Sequence of chain 1.B:
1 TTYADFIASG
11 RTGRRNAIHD

Sequence of chain 1.A:
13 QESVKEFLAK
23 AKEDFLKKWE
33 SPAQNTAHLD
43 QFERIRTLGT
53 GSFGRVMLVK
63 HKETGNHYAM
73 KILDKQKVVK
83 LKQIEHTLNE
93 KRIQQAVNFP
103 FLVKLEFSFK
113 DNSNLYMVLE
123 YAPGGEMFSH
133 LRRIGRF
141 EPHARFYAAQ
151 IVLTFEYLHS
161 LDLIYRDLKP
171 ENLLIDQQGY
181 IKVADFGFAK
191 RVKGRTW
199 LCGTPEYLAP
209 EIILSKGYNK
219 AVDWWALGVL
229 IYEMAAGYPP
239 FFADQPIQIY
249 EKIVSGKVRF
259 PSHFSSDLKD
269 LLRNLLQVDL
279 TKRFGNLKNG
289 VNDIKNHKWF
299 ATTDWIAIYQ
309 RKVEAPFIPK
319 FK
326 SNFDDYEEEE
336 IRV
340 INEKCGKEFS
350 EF

Binding-site contacts:
Ligand atom C2 contacts residue ALA124 of chain 1.A at 3.7 Å (hydrophobic).
Ligand atom CL5 contacts residue LEU121 of chain 1.A at 3.7 Å.
Ligand atom CAW contacts residue GLU171 of chain 1.A at 3.9 Å.
Ligand atom C6 contacts residue TYR123 of chain 1.A at 3.9 Å (hydrophobic).
Ligand atom CAA contacts residue GLY127 of chain 1.A at 3.6 Å.
Ligand atom N1 contacts residue TYR123 of chain 1.A at 3.6 Å.
Ligand atom C5 contacts residue ALA71 of chain 1.A at 3.4 Å (hydrophobic).
Ligand atom CAQ contacts residue VAL58 of chain 1.A at 3.8 Å (hydrophobic).
Ligand atom OAX contacts residue GLU171 of chain 1.A at 3.4 Å (salt-bridge).
Ligand atom C6 contacts residue ALA71 of chain 1.A at 3.4 Å (hydrophobic).
Ligand atom N1 contacts residue ALA124 of chain 1.A at 2.9 Å (h-bond).
Ligand atom C6 contacts residue ALA124 of chain 1.A at 3.6 Å (hydrophobic).
Ligand atom N3 contacts residue LEU174 of chain 1.A at 3.5 Å.
Ligand atom C6 contacts residue LEU174 of chain 1.A at 3.4 Å (hydrophobic).
Ligand atom CAB contacts residue PHE328 of chain 1.A at 3.5 Å (hydrophobic).
Ligand atom C5 contacts residue LEU174 of chain 1.A at 3.2 Å (hydrophobic).
Ligand atom C2 contacts residue LEU174 of chain 1.A at 3.7 Å (hydrophobic).
Ligand atom CAZ contacts residue ARG14 of chain 1.B at 3.4 Å.
Ligand atom CAF contacts residue GLY127 of chain 1.A at 3.8 Å.
Ligand atom CAA contacts residue TYR123 of chain 1.A at 3.6 Å (hydrophobic).
Ligand atom CAR contacts residue LEU50 of chain 1.A at 3.6 Å (hydrophobic).
Ligand atom CAF contacts residue TYR123 of chain 1.A at 3.8 Å (hydrophobic).
Ligand atom CAC contacts residue GLY127 of chain 1.A at 3.8 Å.
Ligand atom NAV contacts residue GLU171 of chain 1.A at 3.6 Å.
Ligand atom CAC contacts residue PHE328 of chain 1.A at 3.6 Å (hydrophobic).
Ligand atom CAS contacts residue GLU128 of chain 1.A at 3.8 Å.
Ligand atom CAY contacts residue THR52 of chain 1.A at 3.4 Å.
Ligand atom CAZ contacts residue THR52 of chain 1.A at 3.1 Å.
Ligand atom N1 contacts residue ALA71 of chain 1.A at 3.9 Å.
Ligand atom CAD contacts residue GLY127 of chain 1.A at 3.9 Å.
Ligand atom CAA contacts residue ALA124 of chain 1.A at 3.3 Å (hydrophobic).
Ligand atom NAG contacts residue ALA124 of chain 1.A at 2.7 Å (h-bond).
Ligand atom NAG contacts residue TYR123 of chain 1.A at 3.4 Å.
Ligand atom C6 contacts residue GLU122 of chain 1.A at 3.2 Å.
Ligand atom NAO contacts residue VAL58 of chain 1.A at 3.8 Å.
Ligand atom N1 contacts residue LEU174 of chain 1.A at 3.6 Å.
Ligand atom CL5 contacts residue ALA71 of chain 1.A at 3.8 Å.
Ligand atom CAF contacts residue ALA124 of chain 1.A at 3.4 Å (hydrophobic).
Ligand atom C4 contacts residue LEU174 of chain 1.A at 3.3 Å (hydrophobic).
Ligand atom CAB contacts residue GLY127 of chain 1.A at 3.6 Å.

This small molecule binds to this protein.
Small molecule (SMILES): C=CC(=O)Nc1cccc(Nc2nc(Nc3ccccc3)ncc2Cl)c1